Sequence of chain 1.B:
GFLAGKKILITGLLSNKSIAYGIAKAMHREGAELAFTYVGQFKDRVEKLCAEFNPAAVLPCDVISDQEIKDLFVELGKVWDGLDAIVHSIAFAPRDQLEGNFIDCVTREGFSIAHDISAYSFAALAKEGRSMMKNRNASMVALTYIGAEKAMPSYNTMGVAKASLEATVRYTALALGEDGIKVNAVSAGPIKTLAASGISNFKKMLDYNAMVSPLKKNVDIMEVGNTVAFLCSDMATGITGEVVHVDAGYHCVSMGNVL

Binding-site contacts:
Ligand atom C23 contacts residue TYR166 of chain 1.B at 3.1 Å (hydrophobic).
Ligand atom C10 contacts residue MET179 of chain 1.B at 3.8 Å (hydrophobic).
Ligand atom C9 contacts residue ALA216 of chain 1.B at 3.3 Å (hydrophobic).
Ligand atom O21 contacts residue MET226 of chain 1.B at 3.8 Å.
Ligand atom C3 contacts residue MET179 of chain 1.B at 3.7 Å (hydrophobic).
Ligand atom C13 contacts residue NAD1 of chain 1.M at 3.5 Å.
Ligand atom C19 contacts residue TYR176 of chain 1.B at 3.6 Å (hydrophobic).
Ligand atom N12 contacts residue TYR176 of chain 1.B at 3.7 Å.
Ligand atom C16 contacts residue PHE223 of chain 1.B at 3.7 Å (hydrophobic).
Ligand atom C3 contacts residue ALA112 of chain 1.B at 3.6 Å (hydrophobic).
Ligand atom C20 contacts residue PRO174 of chain 1.B at 3.3 Å (hydrophobic).
Ligand atom C16 contacts residue TYR166 of chain 1.B at 3.9 Å (hydrophobic).
Ligand atom C19 contacts residue MET226 of chain 1.B at 3.4 Å (hydrophobic).
Ligand atom O21 contacts residue TYR176 of chain 1.B at 3.6 Å.
Ligand atom C2 contacts residue PHE223 of chain 1.B at 3.5 Å (hydrophobic).
Ligand atom C1 contacts residue NAD1 of chain 1.M at 3.4 Å.
Ligand atom C8 contacts residue ALA216 of chain 1.B at 3.8 Å (hydrophobic).
Ligand atom C11 contacts residue TYR176 of chain 1.B at 3.8 Å (hydrophobic).
Ligand atom C5 contacts residue ALA112 of chain 1.B at 3.7 Å (hydrophobic).
Ligand atom N15 contacts residue TYR176 of chain 1.B at 2.8 Å (h-bond).
Ligand atom C1 contacts residue PHE223 of chain 1.B at 3.6 Å (hydrophobic).
Ligand atom C14 contacts residue TYR176 of chain 1.B at 3.4 Å (hydrophobic).
Ligand atom C7 contacts residue ALA216 of chain 1.B at 3.4 Å (hydrophobic).
Ligand atom C6 contacts residue LEU119 of chain 1.B at 3.7 Å (hydrophobic).
Ligand atom O18 contacts residue MET226 of chain 1.B at 3.3 Å (h-bond).
Ligand atom C22 contacts residue TYR176 of chain 1.B at 3.3 Å (hydrophobic).
Ligand atom N15 contacts residue NAD1 of chain 1.M at 2.7 Å (h-bond).
Ligand atom C20 contacts residue TYR176 of chain 1.B at 3.4 Å (hydrophobic).
Ligand atom C5 contacts residue PHE113 of chain 1.B at 3.4 Å (hydrophobic).
Ligand atom C10 contacts residue NAD1 of chain 1.M at 3.4 Å.
Ligand atom C14 contacts residue NAD1 of chain 1.M at 3.2 Å.
Ligand atom C10 contacts residue ALA112 of chain 1.B at 3.6 Å (hydrophobic).
Ligand atom C17 contacts residue TYR176 of chain 1.B at 3.6 Å (hydrophobic).
Ligand atom C7 contacts residue LEU119 of chain 1.B at 3.7 Å (hydrophobic).
Ligand atom C13 contacts residue TYR176 of chain 1.B at 3.5 Å (hydrophobic).
Ligand atom C3 contacts residue PHE113 of chain 1.B at 3.6 Å (hydrophobic).
Ligand atom C20 contacts residue MET226 of chain 1.B at 3.2 Å (hydrophobic).
Ligand atom C20 contacts residue SER175 of chain 1.B at 3.6 Å.
Ligand atom C5 contacts residue ALA114 of chain 1.B at 3.6 Å (hydrophobic).
Ligand atom C10 contacts residue TYR176 of chain 1.B at 3.8 Å (hydrophobic).

The small molecule below binds the protein below.
Small molecule (SMILES): c1cc2c(cc1Cn1cnc3cc4c(cc31)CCCC4)OCO2